Sequence of chain 1.D:
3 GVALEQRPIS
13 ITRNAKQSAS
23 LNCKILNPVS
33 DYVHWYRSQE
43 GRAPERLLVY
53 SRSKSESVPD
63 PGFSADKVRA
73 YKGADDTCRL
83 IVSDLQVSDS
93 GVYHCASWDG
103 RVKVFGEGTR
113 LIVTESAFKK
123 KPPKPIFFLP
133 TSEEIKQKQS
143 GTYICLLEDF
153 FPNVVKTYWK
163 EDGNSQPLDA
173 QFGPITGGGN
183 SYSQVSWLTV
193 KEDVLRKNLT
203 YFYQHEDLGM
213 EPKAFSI

Sequence of chain 1.C:
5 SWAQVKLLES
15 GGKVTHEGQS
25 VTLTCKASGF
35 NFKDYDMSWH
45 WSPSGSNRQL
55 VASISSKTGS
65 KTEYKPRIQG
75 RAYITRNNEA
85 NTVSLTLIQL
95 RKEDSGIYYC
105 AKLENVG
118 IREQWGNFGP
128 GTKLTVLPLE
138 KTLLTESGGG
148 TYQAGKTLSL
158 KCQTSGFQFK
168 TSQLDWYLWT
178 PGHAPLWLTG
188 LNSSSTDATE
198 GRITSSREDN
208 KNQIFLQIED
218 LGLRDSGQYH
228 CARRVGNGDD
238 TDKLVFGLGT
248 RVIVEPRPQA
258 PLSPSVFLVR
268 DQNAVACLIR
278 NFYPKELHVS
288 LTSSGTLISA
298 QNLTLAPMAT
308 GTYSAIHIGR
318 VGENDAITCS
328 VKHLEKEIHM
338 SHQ

Binding-site contacts:
Ligand atom C2 contacts residue ASN299 of chain 1.C at 2.5 Å.
Ligand atom C1 contacts residue ASN299 of chain 1.C at 1.4 Å.
Ligand atom O7 contacts residue ASN299 of chain 1.C at 2.9 Å (h-bond).
Ligand atom C8 contacts residue ALA297 of chain 1.C at 3.5 Å (hydrophobic).
Ligand atom C7 contacts residue ASN299 of chain 1.C at 3.1 Å.
Ligand atom C5 contacts residue ASN299 of chain 1.C at 3.7 Å.
Ligand atom C3 contacts residue ASN299 of chain 1.C at 3.8 Å.
Ligand atom C4 contacts residue ASN299 of chain 1.C at 4.3 Å.
Ligand atom C8 contacts residue GLN298 of chain 1.C at 3.9 Å.
Ligand atom O5 contacts residue ASN299 of chain 1.C at 2.4 Å (h-bond).
Ligand atom C8 contacts residue ASN299 of chain 1.C at 4.2 Å.
Ligand atom O6 contacts residue GLY179 of chain 1.D at 4.5 Å.
Ligand atom N2 contacts residue ASN299 of chain 1.C at 2.9 Å (h-bond).

The small molecule below binds the protein below.
Small molecule (SMILES): CC(=O)N[C@@H]1[C@@H](O)[C@H](O)[C@@H](CO)O[C@H]1O